Sequence of chain 1.A:
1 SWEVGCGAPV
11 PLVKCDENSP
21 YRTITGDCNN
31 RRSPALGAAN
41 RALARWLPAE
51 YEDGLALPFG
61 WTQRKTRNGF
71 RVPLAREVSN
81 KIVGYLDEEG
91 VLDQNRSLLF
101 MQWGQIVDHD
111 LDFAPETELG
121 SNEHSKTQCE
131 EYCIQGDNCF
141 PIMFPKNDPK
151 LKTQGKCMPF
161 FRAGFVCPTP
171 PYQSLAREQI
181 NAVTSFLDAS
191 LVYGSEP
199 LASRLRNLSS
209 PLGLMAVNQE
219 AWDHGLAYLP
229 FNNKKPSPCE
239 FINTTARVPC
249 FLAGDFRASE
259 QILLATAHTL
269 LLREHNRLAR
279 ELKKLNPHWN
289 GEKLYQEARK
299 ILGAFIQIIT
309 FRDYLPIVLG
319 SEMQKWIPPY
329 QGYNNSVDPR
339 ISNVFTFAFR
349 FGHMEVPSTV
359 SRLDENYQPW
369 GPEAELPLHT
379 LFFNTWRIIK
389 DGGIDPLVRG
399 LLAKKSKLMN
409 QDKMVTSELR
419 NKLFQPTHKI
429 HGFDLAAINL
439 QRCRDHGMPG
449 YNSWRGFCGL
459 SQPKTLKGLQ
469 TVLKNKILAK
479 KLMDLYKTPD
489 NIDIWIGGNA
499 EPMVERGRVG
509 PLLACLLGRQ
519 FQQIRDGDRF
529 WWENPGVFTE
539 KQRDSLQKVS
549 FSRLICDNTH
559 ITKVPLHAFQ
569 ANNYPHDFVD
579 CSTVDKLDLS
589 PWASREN

This protein binds this small molecule.
Small molecule (SMILES): CC(=O)N[C@@H]1[C@@H](O)[C@H](O)[C@@H](CO)O[C@H]1O

Binding-site contacts:
Ligand atom C2 contacts residue ASN241 of chain 1.A at 2.4 Å.
Ligand atom O7 contacts residue TRP384 of chain 1.A at 3.0 Å.
Ligand atom C7 contacts residue TRP384 of chain 1.A at 4.1 Å (hydrophobic).
Ligand atom C5 contacts residue ALA244 of chain 1.A at 4.4 Å (hydrophobic).
Ligand atom C1 contacts residue ASN241 of chain 1.A at 1.4 Å.
Ligand atom C6 contacts residue LYS388 of chain 1.A at 4.4 Å.
Ligand atom O5 contacts residue ALA244 of chain 1.A at 3.4 Å.
Ligand atom C7 contacts residue ASN241 of chain 1.A at 3.1 Å.
Ligand atom O6 contacts residue TRP384 of chain 1.A at 4.4 Å.
Ligand atom C6 contacts residue ALA244 of chain 1.A at 4.5 Å (hydrophobic).
Ligand atom N2 contacts residue ASN241 of chain 1.A at 2.9 Å (h-bond).
Ligand atom C4 contacts residue TRP384 of chain 1.A at 4.2 Å (hydrophobic).
Ligand atom C1 contacts residue THR243 of chain 1.A at 4.5 Å.
Ligand atom C1 contacts residue ALA244 of chain 1.A at 3.9 Å (hydrophobic).
Ligand atom O6 contacts residue LYS388 of chain 1.A at 3.5 Å (salt-bridge).
Ligand atom C8 contacts residue ASN241 of chain 1.A at 4.4 Å.
Ligand atom C1 contacts residue TRP384 of chain 1.A at 4.2 Å (hydrophobic).
Ligand atom O5 contacts residue TRP384 of chain 1.A at 3.8 Å.
Ligand atom C5 contacts residue ASN241 of chain 1.A at 3.6 Å.
Ligand atom C5 contacts residue TRP384 of chain 1.A at 4.4 Å (hydrophobic).
Ligand atom O7 contacts residue ILE240 of chain 1.A at 4.4 Å.
Ligand atom O6 contacts residue ALA244 of chain 1.A at 3.3 Å.
Ligand atom C3 contacts residue ASN241 of chain 1.A at 3.8 Å.
Ligand atom C2 contacts residue TRP384 of chain 1.A at 3.9 Å (hydrophobic).
Ligand atom C4 contacts residue ASN241 of chain 1.A at 4.2 Å.
Ligand atom O7 contacts residue ASN241 of chain 1.A at 3.0 Å (h-bond).
Ligand atom O5 contacts residue ASN241 of chain 1.A at 2.4 Å (h-bond).